Binding-site contacts:
Ligand atom O2 contacts residue ARG57 of chain 1.A at 2.6 Å (salt-bridge).
Ligand atom C8A contacts residue NAP1 of chain 1.C at 3.8 Å.
Ligand atom O1 contacts residue ARG57 of chain 1.A at 2.7 Å (salt-bridge).
Ligand atom NA4 contacts residue PHE92 of chain 1.A at 2.9 Å (h-bond).
Ligand atom C7 contacts residue LEU20 of chain 1.A at 3.5 Å (hydrophobic).
Ligand atom C2 contacts residue ALA7 of chain 1.A at 3.5 Å (hydrophobic).
Ligand atom N3 contacts residue LEU5 of chain 1.A at 3.5 Å.
Ligand atom N3 contacts residue VAL6 of chain 1.A at 3.4 Å.
Ligand atom NA4 contacts residue LEU5 of chain 1.A at 2.8 Å (h-bond).
Ligand atom C4A contacts residue NAP1 of chain 1.C at 3.4 Å.
Ligand atom C2 contacts residue VAL6 of chain 1.A at 3.6 Å (hydrophobic).
Ligand atom O2 contacts residue LYS32 of chain 1.A at 3.4 Å.
Ligand atom C2 contacts residue VAL31 of chain 1.A at 3.4 Å (hydrophobic).
Ligand atom NA4 contacts residue NAP1 of chain 1.C at 3.5 Å (h-bond).
Ligand atom N1 contacts residue VAL31 of chain 1.A at 3.5 Å.
Ligand atom NA2 contacts residue THR111 of chain 1.A at 3.5 Å (h-bond).
Ligand atom C2 contacts residue ASP27 of chain 1.A at 3.5 Å.
Ligand atom C4 contacts residue NAP1 of chain 1.C at 3.3 Å.
Ligand atom N8 contacts residue LEU28 of chain 1.A at 3.6 Å.
Ligand atom N8 contacts residue ASP27 of chain 1.A at 3.6 Å.
Ligand atom C8A contacts residue ASP27 of chain 1.A at 3.6 Å.
Ligand atom C4 contacts residue PHE92 of chain 1.A at 3.6 Å (hydrophobic).
Ligand atom N1 contacts residue ALA7 of chain 1.A at 3.5 Å.
Ligand atom O1 contacts residue LYS32 of chain 1.A at 3.7 Å.
Ligand atom N3 contacts residue VAL31 of chain 1.A at 3.7 Å.
Ligand atom CB contacts residue LEU28 of chain 1.A at 3.7 Å (hydrophobic).
Ligand atom C8A contacts residue VAL31 of chain 1.A at 3.7 Å (hydrophobic).
Ligand atom C15 contacts residue PHE92 of chain 1.A at 3.7 Å (hydrophobic).
Ligand atom N3 contacts residue ALA7 of chain 1.A at 3.7 Å.
Ligand atom NA2 contacts residue ALA7 of chain 1.A at 3.5 Å (h-bond).
Ligand atom NA2 contacts residue ASP27 of chain 1.A at 3.2 Å (salt-bridge).
Ligand atom NA2 contacts residue VAL6 of chain 1.A at 3.3 Å (h-bond).
Ligand atom N5 contacts residue PHE92 of chain 1.A at 3.6 Å.
Ligand atom N3 contacts residue NAP1 of chain 1.C at 3.6 Å (h-bond).
Ligand atom CT contacts residue LYS32 of chain 1.A at 3.6 Å.
Ligand atom C4 contacts residue LEU5 of chain 1.A at 3.6 Å (hydrophobic).
Ligand atom C7 contacts residue LEU28 of chain 1.A at 3.8 Å (hydrophobic).
Ligand atom N1 contacts residue ASP27 of chain 1.A at 2.6 Å (salt-bridge).
Ligand atom N5 contacts residue NAP1 of chain 1.C at 3.4 Å.
Ligand atom CT contacts residue ARG57 of chain 1.A at 3.4 Å.

Sequence of chain 1.A:
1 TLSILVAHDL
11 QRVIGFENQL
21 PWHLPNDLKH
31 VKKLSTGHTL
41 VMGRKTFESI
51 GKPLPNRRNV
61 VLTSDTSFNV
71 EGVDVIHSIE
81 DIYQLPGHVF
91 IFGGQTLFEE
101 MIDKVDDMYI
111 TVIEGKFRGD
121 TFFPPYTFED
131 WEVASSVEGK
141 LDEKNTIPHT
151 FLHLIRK

This protein binds this small molecule.
Small molecule (SMILES): CN(Cc1cnc2nc(N)nc(N)c2n1)c1ccc(C(=O)N[C@@H](CCC(=O)O)C(=O)O)cc1